Sequence of chain 1.C:
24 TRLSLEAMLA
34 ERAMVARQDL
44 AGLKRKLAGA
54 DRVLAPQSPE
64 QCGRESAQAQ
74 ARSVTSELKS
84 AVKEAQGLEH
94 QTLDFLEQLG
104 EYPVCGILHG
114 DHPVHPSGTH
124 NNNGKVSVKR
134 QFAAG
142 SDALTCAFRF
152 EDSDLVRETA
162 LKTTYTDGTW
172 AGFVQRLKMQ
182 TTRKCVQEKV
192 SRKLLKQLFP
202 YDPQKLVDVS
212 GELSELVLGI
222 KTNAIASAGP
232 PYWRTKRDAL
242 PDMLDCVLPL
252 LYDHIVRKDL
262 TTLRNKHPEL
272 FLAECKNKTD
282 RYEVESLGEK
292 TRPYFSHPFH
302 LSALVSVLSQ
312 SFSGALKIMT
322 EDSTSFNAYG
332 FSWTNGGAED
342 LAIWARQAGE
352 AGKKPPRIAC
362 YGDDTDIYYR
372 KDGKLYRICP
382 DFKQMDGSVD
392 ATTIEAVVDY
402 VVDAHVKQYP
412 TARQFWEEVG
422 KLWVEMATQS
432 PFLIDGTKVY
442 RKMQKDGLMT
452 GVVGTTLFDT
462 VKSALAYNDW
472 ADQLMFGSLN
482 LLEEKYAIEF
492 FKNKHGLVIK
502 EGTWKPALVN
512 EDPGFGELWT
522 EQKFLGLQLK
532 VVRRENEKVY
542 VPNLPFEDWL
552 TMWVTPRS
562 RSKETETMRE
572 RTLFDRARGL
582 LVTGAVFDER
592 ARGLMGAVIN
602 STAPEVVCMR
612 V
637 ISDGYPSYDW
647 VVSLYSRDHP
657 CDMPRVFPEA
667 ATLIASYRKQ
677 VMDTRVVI

Sequence of chain 1.D:
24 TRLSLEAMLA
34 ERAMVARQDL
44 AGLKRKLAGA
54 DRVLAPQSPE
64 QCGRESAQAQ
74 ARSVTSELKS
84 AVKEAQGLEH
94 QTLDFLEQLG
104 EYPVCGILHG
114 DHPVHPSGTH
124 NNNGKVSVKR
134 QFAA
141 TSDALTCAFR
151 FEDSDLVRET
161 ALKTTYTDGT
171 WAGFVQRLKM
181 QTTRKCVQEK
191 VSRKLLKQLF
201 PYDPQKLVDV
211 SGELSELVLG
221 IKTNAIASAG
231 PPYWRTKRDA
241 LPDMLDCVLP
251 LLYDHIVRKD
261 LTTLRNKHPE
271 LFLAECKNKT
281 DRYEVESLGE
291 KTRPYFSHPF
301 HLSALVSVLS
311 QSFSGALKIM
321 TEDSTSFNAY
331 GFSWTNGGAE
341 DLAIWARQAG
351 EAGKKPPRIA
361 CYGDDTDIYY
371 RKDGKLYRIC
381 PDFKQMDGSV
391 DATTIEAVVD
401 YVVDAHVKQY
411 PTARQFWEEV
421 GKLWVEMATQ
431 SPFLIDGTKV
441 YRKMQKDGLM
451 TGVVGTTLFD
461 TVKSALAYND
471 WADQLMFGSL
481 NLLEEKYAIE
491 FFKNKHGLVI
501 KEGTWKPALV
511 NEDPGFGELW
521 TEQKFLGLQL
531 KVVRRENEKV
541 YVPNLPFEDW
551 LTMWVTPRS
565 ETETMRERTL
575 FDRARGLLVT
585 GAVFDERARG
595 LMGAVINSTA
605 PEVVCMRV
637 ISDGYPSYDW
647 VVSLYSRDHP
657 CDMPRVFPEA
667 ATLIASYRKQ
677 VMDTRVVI

Binding-site contacts:
Ligand atom O2' contacts residue GLY455 of chain 1.C at 3.1 Å (h-bond).
Ligand atom O2 contacts residue A5 of chain 1.J at 3.1 Å (h-bond).
Ligand atom OP1 contacts residue LYS237 of chain 1.C at 2.9 Å (salt-bridge).
Ligand atom C5' contacts residue GLY331 of chain 1.C at 3.3 Å.
Ligand atom C4 contacts residue A3 of chain 1.J at 3.3 Å.
Ligand atom O4' contacts residue GLY452 of chain 1.C at 3.0 Å (h-bond).
Ligand atom O2' contacts residue SER333 of chain 1.C at 2.8 Å (h-bond).
Ligand atom O2 contacts residue A3 of chain 1.J at 2.9 Å (h-bond).
Ligand atom N3 contacts residue A4 of chain 1.J at 2.6 Å (h-bond).
Ligand atom OP1 contacts residue SER307 of chain 1.C at 2.6 Å (h-bond).
Ligand atom O4 contacts residue A4 of chain 1.J at 2.8 Å (h-bond).
Ligand atom O4 contacts residue A3 of chain 1.J at 2.6 Å (h-bond).
Ligand atom N6 contacts residue U8 of chain 1.J at 3.0 Å (h-bond).
Ligand atom C2 contacts residue A4 of chain 1.J at 3.2 Å.
Ligand atom N6 contacts residue U6 of chain 1.J at 2.8 Å (h-bond).
Ligand atom O2' contacts residue GLY331 of chain 1.C at 3.2 Å (h-bond).
Ligand atom OP1 contacts residue TYR295 of chain 1.C at 2.6 Å (h-bond).
Ligand atom N1 contacts residue U8 of chain 1.J at 2.9 Å (h-bond).
Ligand atom O2 contacts residue A4 of chain 1.J at 3.0 Å (h-bond).
Ligand atom OP2 contacts residue ARG25 of chain 1.D at 3.3 Å (salt-bridge).
Ligand atom N3 contacts residue A3 of chain 1.J at 2.6 Å (h-bond).
Ligand atom C8 contacts residue TYR295 of chain 1.C at 3.0 Å (hydrophobic).
Ligand atom OP2 contacts residue SER228 of chain 1.C at 2.8 Å (h-bond).
Ligand atom O3' contacts residue SER333 of chain 1.C at 3.1 Å (h-bond).
Ligand atom C2 contacts residue A3 of chain 1.J at 3.1 Å.
Ligand atom N1 contacts residue U6 of chain 1.J at 2.8 Å (h-bond).
Ligand atom N3 contacts residue GLY452 of chain 1.C at 3.1 Å.
Ligand atom N3 contacts residue A5 of chain 1.J at 2.8 Å (h-bond).
Ligand atom N9 contacts residue TYR295 of chain 1.C at 3.1 Å.
Ligand atom O4' contacts residue TYR330 of chain 1.C at 3.3 Å.
Ligand atom C1' contacts residue TYR362 of chain 1.C at 3.2 Å (hydrophobic).
Ligand atom O4' contacts residue TYR295 of chain 1.C at 3.0 Å.
Ligand atom C5' contacts residue THR335 of chain 1.C at 3.2 Å.
Ligand atom O4 contacts residue A5 of chain 1.J at 2.9 Å (h-bond).
Ligand atom O2' contacts residue TYR330 of chain 1.C at 2.8 Å (h-bond).
Ligand atom OP1 contacts residue GLN311 of chain 1.C at 2.8 Å (h-bond).
Ligand atom OP1 contacts residue LYS277 of chain 1.C at 2.6 Å (salt-bridge).
Ligand atom O2' contacts residue GLY452 of chain 1.C at 2.5 Å (h-bond).
Ligand atom N1 contacts residue U7 of chain 1.J at 2.8 Å (h-bond).
Ligand atom N6 contacts residue U7 of chain 1.J at 3.0 Å (h-bond).

A protein and the small-molecule ligand that binds it are described below.
Small molecule (SMILES): Nc1ccn([C@@H]2O[C@H](COP(=O)=O)[C@@H](O[P](=O)(O)OC[C@H]3O[C@@H](n4cnc5c(N)ncnc54)[C@H](O)[C@@H]3O[P](=O)(O)OC[C@H]3O[C@@H](n4cnc5c(N)ncnc54)[C@H](O)[C@@H]3O[P](=O)(O)OC[C@H]3O[C@@H](n4cnc5c(N)ncnc54)[C@H](O)[C@@H]3O[P](=O)(O)OC[C@H]3O[C@@H](n4cnc5c(N)ncnc54)[C@H](O)[C@@H]3O[P](=O)(O)OC[C@H]3O[C@@H](n4ccc(=O)[nH]c4=O)[C@H](O)[C@@H]3O[P](=O)(O)OC[C@H]3O[C@@H](n4ccc(=O)[nH]c4=O)[C@H](O)[C@@H]3O[P](=O)(O)OC[C@H]3O[C@@H](n4ccc(=O)[nH]c4=O)[C@H](O)[C@@H]3O)[C@H]2O)c(=O)n1